The small molecule below binds the protein below.
Small molecule (SMILES): CC(=O)N[C@@H]1[C@@H](O)[C@H](O)[C@@H](CO)O[C@H]1O

Binding-site contacts:
Ligand atom C3 contacts residue ASN153 of chain 1.A at 3.8 Å.
Ligand atom C5 contacts residue SER267 of chain 1.A at 3.5 Å.
Ligand atom O5 contacts residue SER267 of chain 1.A at 3.4 Å (h-bond).
Ligand atom C7 contacts residue ASN153 of chain 1.A at 3.5 Å.
Ligand atom O5 contacts residue ASN153 of chain 1.A at 2.4 Å (h-bond).
Ligand atom C8 contacts residue ASN153 of chain 1.A at 3.9 Å.
Ligand atom C4 contacts residue ASN153 of chain 1.A at 4.2 Å.
Ligand atom C1 contacts residue SER267 of chain 1.A at 3.7 Å.
Ligand atom O7 contacts residue ASN153 of chain 1.A at 4.2 Å.
Ligand atom C1 contacts residue ASN153 of chain 1.A at 1.4 Å.
Ligand atom N2 contacts residue VAL151 of chain 1.A at 4.1 Å.
Ligand atom C1 contacts residue VAL151 of chain 1.A at 4.0 Å (hydrophobic).
Ligand atom C6 contacts residue SER267 of chain 1.A at 3.8 Å.
Ligand atom C5 contacts residue ASN153 of chain 1.A at 3.7 Å.
Ligand atom C2 contacts residue ASN153 of chain 1.A at 2.5 Å.
Ligand atom N2 contacts residue ASN153 of chain 1.A at 2.9 Å (h-bond).

Sequence of chain 1.A:
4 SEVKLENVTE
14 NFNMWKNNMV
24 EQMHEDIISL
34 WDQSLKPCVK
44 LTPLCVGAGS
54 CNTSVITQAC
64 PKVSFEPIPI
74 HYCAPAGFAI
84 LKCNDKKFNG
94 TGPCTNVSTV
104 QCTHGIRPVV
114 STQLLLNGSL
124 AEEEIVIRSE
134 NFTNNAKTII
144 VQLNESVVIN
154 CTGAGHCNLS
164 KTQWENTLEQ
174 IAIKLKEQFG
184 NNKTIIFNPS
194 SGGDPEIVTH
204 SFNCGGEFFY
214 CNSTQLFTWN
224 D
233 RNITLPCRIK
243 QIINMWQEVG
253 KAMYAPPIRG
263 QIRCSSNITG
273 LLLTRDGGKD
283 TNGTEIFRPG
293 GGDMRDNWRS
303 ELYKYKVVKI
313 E